Sequence of chain 1.A:
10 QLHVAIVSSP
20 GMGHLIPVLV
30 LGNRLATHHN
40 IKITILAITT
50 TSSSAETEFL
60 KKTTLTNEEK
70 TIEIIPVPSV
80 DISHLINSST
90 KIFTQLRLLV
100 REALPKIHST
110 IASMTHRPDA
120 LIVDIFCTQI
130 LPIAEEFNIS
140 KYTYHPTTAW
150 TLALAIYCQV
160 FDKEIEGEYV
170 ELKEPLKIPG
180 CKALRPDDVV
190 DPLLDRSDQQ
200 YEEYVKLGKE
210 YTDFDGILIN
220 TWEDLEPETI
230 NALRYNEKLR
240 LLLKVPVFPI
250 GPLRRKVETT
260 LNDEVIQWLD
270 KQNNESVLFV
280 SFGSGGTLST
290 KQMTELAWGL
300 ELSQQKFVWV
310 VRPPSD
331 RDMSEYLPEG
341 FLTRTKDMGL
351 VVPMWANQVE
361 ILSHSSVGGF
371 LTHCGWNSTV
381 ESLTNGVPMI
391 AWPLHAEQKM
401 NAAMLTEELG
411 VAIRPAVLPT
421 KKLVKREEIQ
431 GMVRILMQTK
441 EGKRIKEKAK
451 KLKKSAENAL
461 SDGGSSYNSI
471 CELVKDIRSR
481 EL

Binding-site contacts:
Ligand atom CAF contacts residue ILE124 of chain 1.A at 4.0 Å (hydrophobic).
Ligand atom CAM contacts residue U2F1 of chain 1.H at 4.2 Å.
Ligand atom CAN contacts residue PHE125 of chain 1.A at 4.3 Å (hydrophobic).
Ligand atom OAC contacts residue PHE125 of chain 1.A at 3.3 Å.
Ligand atom CAF contacts residue U2F1 of chain 1.H at 3.2 Å.
Ligand atom OAB contacts residue TYR203 of chain 1.A at 4.1 Å.
Ligand atom OAB contacts residue GLU397 of chain 1.A at 4.2 Å.
Ligand atom CAN contacts residue GLU397 of chain 1.A at 3.9 Å.
Ligand atom OAC contacts residue HIS23 of chain 1.A at 3.0 Å (h-bond).
Ligand atom CAD contacts residue PRO191 of chain 1.A at 4.1 Å (hydrophobic).
Ligand atom CAN contacts residue ALA396 of chain 1.A at 4.2 Å (hydrophobic).
Ligand atom CAK contacts residue ALA396 of chain 1.A at 3.8 Å (hydrophobic).
Ligand atom OAH contacts residue U2F1 of chain 1.H at 2.8 Å (h-bond).
Ligand atom CAE contacts residue PHE92 of chain 1.A at 4.0 Å (hydrophobic).
Ligand atom CAK contacts residue PHE125 of chain 1.A at 3.6 Å (hydrophobic).
Ligand atom CAD contacts residue VAL189 of chain 1.A at 4.1 Å (hydrophobic).
Ligand atom OAH contacts residue PHE125 of chain 1.A at 4.1 Å.
Ligand atom OAI contacts residue GLU397 of chain 1.A at 3.9 Å.
Ligand atom CAJ contacts residue PHE125 of chain 1.A at 3.3 Å (hydrophobic).
Ligand atom CAG contacts residue PHE92 of chain 1.A at 4.1 Å (hydrophobic).
Ligand atom CAN contacts residue ILE124 of chain 1.A at 3.8 Å (hydrophobic).
Ligand atom CAA contacts residue PHE92 of chain 1.A at 4.1 Å (hydrophobic).
Ligand atom OAH contacts residue ILE91 of chain 1.A at 4.3 Å.
Ligand atom CAE contacts residue PRO191 of chain 1.A at 3.9 Å (hydrophobic).
Ligand atom CAM contacts residue PHE92 of chain 1.A at 4.1 Å (hydrophobic).
Ligand atom CAK contacts residue U2F1 of chain 1.H at 2.7 Å.
Ligand atom OAC contacts residue U2F1 of chain 1.H at 2.5 Å.
Ligand atom CAL contacts residue ILE124 of chain 1.A at 4.0 Å (hydrophobic).
Ligand atom CAF contacts residue PHE125 of chain 1.A at 3.6 Å (hydrophobic).
Ligand atom CAA contacts residue LEU95 of chain 1.A at 3.8 Å (hydrophobic).
Ligand atom CAA contacts residue PHE125 of chain 1.A at 3.6 Å (hydrophobic).
Ligand atom CAG contacts residue PHE125 of chain 1.A at 4.1 Å (hydrophobic).
Ligand atom CAA contacts residue U2F1 of chain 1.H at 4.0 Å.
Ligand atom CAJ contacts residue U2F1 of chain 1.H at 2.9 Å.
Ligand atom OAI contacts residue ILE124 of chain 1.A at 3.4 Å.
Ligand atom CAA contacts residue ILE91 of chain 1.A at 3.7 Å (hydrophobic).
Ligand atom CAM contacts residue ALA396 of chain 1.A at 3.5 Å (hydrophobic).
Ligand atom CAG contacts residue ALA396 of chain 1.A at 3.4 Å (hydrophobic).
Ligand atom CAE contacts residue ALA396 of chain 1.A at 3.8 Å (hydrophobic).
Ligand atom CAG contacts residue U2F1 of chain 1.H at 3.4 Å.

The protein below binds the small molecule below.
Small molecule (SMILES): COc1cc2ccc(=O)oc2cc1O